This small molecule binds to this protein.
Small molecule (SMILES): CC(=O)N[C@@H]1[C@@H](O)[C@H](O)[C@@H](CO)O[C@H]1O

Sequence of chain 1.E:
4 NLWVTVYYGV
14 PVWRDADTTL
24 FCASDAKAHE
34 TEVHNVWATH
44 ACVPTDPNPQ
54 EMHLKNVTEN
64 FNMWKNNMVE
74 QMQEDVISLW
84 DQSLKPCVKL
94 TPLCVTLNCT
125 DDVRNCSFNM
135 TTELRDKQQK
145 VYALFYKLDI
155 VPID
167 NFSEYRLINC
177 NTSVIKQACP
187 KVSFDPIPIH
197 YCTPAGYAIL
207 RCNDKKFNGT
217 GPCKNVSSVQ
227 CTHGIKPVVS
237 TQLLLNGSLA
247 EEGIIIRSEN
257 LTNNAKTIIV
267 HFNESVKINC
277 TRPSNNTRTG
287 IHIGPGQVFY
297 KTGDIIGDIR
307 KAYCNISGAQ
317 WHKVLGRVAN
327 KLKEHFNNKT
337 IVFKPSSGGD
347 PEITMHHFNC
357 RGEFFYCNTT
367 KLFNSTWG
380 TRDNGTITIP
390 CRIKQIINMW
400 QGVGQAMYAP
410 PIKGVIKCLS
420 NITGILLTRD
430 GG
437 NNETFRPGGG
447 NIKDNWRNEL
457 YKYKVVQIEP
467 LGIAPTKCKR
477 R

Binding-site contacts:
Ligand atom C2 contacts residue ASN370 of chain 1.E at 2.5 Å.
Ligand atom O6 contacts residue ASN370 of chain 1.E at 4.2 Å.
Ligand atom C5 contacts residue ASN370 of chain 1.E at 3.7 Å.
Ligand atom C6 contacts residue ASN370 of chain 1.E at 4.3 Å.
Ligand atom C7 contacts residue ASN370 of chain 1.E at 3.7 Å.
Ligand atom C8 contacts residue ASN370 of chain 1.E at 4.2 Å.
Ligand atom N2 contacts residue ASN370 of chain 1.E at 2.9 Å (h-bond).
Ligand atom C1 contacts residue ASN370 of chain 1.E at 1.4 Å.
Ligand atom O5 contacts residue ASN370 of chain 1.E at 2.4 Å (h-bond).
Ligand atom C4 contacts residue ASN370 of chain 1.E at 4.3 Å.
Ligand atom C3 contacts residue ASN370 of chain 1.E at 3.8 Å.